Sequence of chain 1.A:
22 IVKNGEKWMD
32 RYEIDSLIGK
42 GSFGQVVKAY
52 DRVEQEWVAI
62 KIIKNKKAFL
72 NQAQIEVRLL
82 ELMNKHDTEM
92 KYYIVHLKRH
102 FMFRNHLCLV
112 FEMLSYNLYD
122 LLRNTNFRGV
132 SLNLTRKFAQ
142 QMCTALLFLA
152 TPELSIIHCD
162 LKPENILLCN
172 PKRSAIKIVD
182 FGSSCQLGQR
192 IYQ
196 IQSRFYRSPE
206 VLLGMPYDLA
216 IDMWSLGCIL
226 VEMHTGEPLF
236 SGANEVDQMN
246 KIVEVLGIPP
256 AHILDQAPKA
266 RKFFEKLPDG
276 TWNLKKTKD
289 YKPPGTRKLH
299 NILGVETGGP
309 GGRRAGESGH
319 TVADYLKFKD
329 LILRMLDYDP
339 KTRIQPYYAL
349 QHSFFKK

A small-molecule ligand and the protein it binds are described below.
Small molecule (SMILES): c1cc(-c2ccc3occc3c2)cc(N2CCNCC2)n1

Binding-site contacts:
Ligand atom N3 contacts residue LYS62 of chain 1.A at 3.2 Å (salt-bridge).
Ligand atom C3 contacts residue ASP181 of chain 1.A at 4.0 Å.
Ligand atom C4 contacts residue ASN166 of chain 1.A at 3.8 Å.
Ligand atom O1 contacts residue MET114 of chain 1.A at 3.6 Å.
Ligand atom C9 contacts residue PHE112 of chain 1.A at 3.7 Å (hydrophobic).
Ligand atom C1 contacts residue PHE44 of chain 1.A at 3.0 Å (hydrophobic).
Ligand atom C11 contacts residue ALA60 of chain 1.A at 4.1 Å (hydrophobic).
Ligand atom C15 contacts residue ILE39 of chain 1.A at 3.6 Å (hydrophobic).
Ligand atom C5 contacts residue VAL180 of chain 1.A at 4.1 Å (hydrophobic).
Ligand atom C2 contacts residue PHE44 of chain 1.A at 3.7 Å (hydrophobic).
Ligand atom C12 contacts residue ALA60 of chain 1.A at 3.5 Å (hydrophobic).
Ligand atom C6 contacts residue VAL180 of chain 1.A at 3.9 Å (hydrophobic).
Ligand atom C14 contacts residue LEU115 of chain 1.A at 3.3 Å (hydrophobic).
Ligand atom C7 contacts residue VAL180 of chain 1.A at 3.9 Å (hydrophobic).
Ligand atom C1 contacts residue ASP181 of chain 1.A at 3.8 Å.
Ligand atom C12 contacts residue GLU113 of chain 1.A at 3.4 Å.
Ligand atom O1 contacts residue ALA60 of chain 1.A at 3.8 Å.
Ligand atom O1 contacts residue LEU115 of chain 1.A at 2.9 Å (h-bond).
Ligand atom N2 contacts residue ASN166 of chain 1.A at 4.0 Å.
Ligand atom N3 contacts residue ASP181 of chain 1.A at 3.6 Å.
Ligand atom C9 contacts residue LYS62 of chain 1.A at 3.7 Å.
Ligand atom C3 contacts residue VAL180 of chain 1.A at 4.0 Å (hydrophobic).
Ligand atom C8 contacts residue PHE112 of chain 1.A at 3.6 Å (hydrophobic).
Ligand atom C17 contacts residue LEU168 of chain 1.A at 3.9 Å (hydrophobic).
Ligand atom C8 contacts residue VAL180 of chain 1.A at 4.1 Å (hydrophobic).
Ligand atom C9 contacts residue ASP181 of chain 1.A at 3.8 Å.
Ligand atom N1 contacts residue ASP181 of chain 1.A at 3.8 Å.
Ligand atom C13 contacts residue GLU113 of chain 1.A at 4.1 Å.
Ligand atom C14 contacts residue MET114 of chain 1.A at 3.8 Å (hydrophobic).
Ligand atom C11 contacts residue PHE112 of chain 1.A at 4.1 Å (hydrophobic).
Ligand atom C13 contacts residue LEU115 of chain 1.A at 3.8 Å (hydrophobic).
Ligand atom C16 contacts residue LEU168 of chain 1.A at 3.6 Å (hydrophobic).
Ligand atom C15 contacts residue LEU168 of chain 1.A at 3.8 Å (hydrophobic).
Ligand atom C3 contacts residue ASN166 of chain 1.A at 3.8 Å.
Ligand atom C2 contacts residue LYS62 of chain 1.A at 3.5 Å.
Ligand atom N2 contacts residue ASP181 of chain 1.A at 3.4 Å (salt-bridge).
Ligand atom C13 contacts residue ALA60 of chain 1.A at 3.6 Å (hydrophobic).
Ligand atom C2 contacts residue ASP181 of chain 1.A at 3.5 Å.
Ligand atom O1 contacts residue GLU113 of chain 1.A at 4.0 Å.
Ligand atom C13 contacts residue LEU168 of chain 1.A at 4.1 Å (hydrophobic).